Binding-site contacts:
Ligand atom CAM contacts residue GLY198 of chain 1.B at 4.1 Å.
Ligand atom CAR contacts residue LEU201 of chain 1.B at 4.0 Å (hydrophobic).
Ligand atom OAD contacts residue ARG42 of chain 1.B at 3.0 Å (salt-bridge).
Ligand atom OAC contacts residue ARG67 of chain 1.B at 3.9 Å.
Ligand atom NAV contacts residue GLN202 of chain 1.B at 3.9 Å.
Ligand atom CAO contacts residue ALA166 of chain 1.B at 3.8 Å (hydrophobic).
Ligand atom OAF contacts residue ARG42 of chain 1.B at 3.5 Å.
Ligand atom CAK contacts residue GLY170 of chain 1.B at 3.8 Å.
Ligand atom CAJ contacts residue ASN205 of chain 1.B at 3.9 Å.
Ligand atom CAQ contacts residue LEU201 of chain 1.B at 4.1 Å (hydrophobic).
Ligand atom CAA contacts residue CYS279 of chain 1.B at 3.6 Å (hydrophobic).
Ligand atom OAC contacts residue SER41 of chain 1.B at 3.9 Å.
Ligand atom OAC contacts residue ARG42 of chain 1.B at 3.9 Å.
Ligand atom OAC contacts residue THR40 of chain 1.B at 3.6 Å.
Ligand atom OAC contacts residue TYR63 of chain 1.B at 3.9 Å.
Ligand atom PAX contacts residue ASN205 of chain 1.B at 4.0 Å.
Ligand atom CAA contacts residue MET197 of chain 1.B at 3.8 Å (hydrophobic).
Ligand atom OAF contacts residue SER43 of chain 1.B at 2.9 Å (h-bond).
Ligand atom OAB contacts residue ARG208 of chain 1.B at 4.0 Å.
Ligand atom CAN contacts residue LEU201 of chain 1.B at 3.8 Å (hydrophobic).
Ligand atom CAO contacts residue GLY198 of chain 1.B at 4.1 Å.
Ligand atom OAG contacts residue TYR63 of chain 1.B at 3.2 Å (h-bond).
Ligand atom CAS contacts residue LEU201 of chain 1.B at 3.9 Å (hydrophobic).
Ligand atom CAK contacts residue MET197 of chain 1.B at 3.8 Å (hydrophobic).
Ligand atom OAB contacts residue ASN205 of chain 1.B at 3.2 Å (h-bond).
Ligand atom CAO contacts residue VAL169 of chain 1.B at 3.9 Å (hydrophobic).
Ligand atom OAE contacts residue ASN205 of chain 1.B at 3.6 Å.
Ligand atom CAM contacts residue GLY170 of chain 1.B at 3.9 Å.
Ligand atom NAV contacts residue ASN205 of chain 1.B at 3.8 Å.
Ligand atom CAH contacts residue ASN205 of chain 1.B at 4.1 Å.
Ligand atom OAG contacts residue PHE44 of chain 1.B at 3.3 Å.
Ligand atom OAG contacts residue SER41 of chain 1.B at 2.9 Å (h-bond).
Ligand atom CAP contacts residue VAL169 of chain 1.B at 3.8 Å (hydrophobic).
Ligand atom OAF contacts residue PHE44 of chain 1.B at 4.1 Å.
Ligand atom CAR contacts residue GLN202 of chain 1.B at 3.5 Å.
Ligand atom CAL contacts residue LEU173 of chain 1.B at 3.8 Å (hydrophobic).
Ligand atom CAS contacts residue ASN205 of chain 1.B at 4.0 Å.
Ligand atom CAS contacts residue GLN202 of chain 1.B at 3.4 Å.
Ligand atom CAR contacts residue ALA166 of chain 1.B at 3.9 Å (hydrophobic).
Ligand atom CAH contacts residue GLN202 of chain 1.B at 3.5 Å.

Sequence of chain 1.B:
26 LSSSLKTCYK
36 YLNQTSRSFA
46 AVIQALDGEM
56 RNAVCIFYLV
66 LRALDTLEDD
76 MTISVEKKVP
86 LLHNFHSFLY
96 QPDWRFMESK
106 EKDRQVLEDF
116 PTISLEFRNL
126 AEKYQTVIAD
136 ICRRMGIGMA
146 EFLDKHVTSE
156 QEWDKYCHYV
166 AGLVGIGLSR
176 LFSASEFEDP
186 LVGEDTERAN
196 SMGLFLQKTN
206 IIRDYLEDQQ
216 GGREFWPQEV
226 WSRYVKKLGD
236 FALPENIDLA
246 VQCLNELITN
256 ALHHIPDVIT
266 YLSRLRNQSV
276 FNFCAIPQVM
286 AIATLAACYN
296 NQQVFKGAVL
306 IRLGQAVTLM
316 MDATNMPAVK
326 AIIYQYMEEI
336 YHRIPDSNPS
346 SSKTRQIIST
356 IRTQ

The protein below binds the small molecule below.
Small molecule (SMILES): CCCCCCCCCC[n+]1ccn(CC(P(=O)([O-])O)P(=O)(O)O)c1